Sequence of chain 1.A:
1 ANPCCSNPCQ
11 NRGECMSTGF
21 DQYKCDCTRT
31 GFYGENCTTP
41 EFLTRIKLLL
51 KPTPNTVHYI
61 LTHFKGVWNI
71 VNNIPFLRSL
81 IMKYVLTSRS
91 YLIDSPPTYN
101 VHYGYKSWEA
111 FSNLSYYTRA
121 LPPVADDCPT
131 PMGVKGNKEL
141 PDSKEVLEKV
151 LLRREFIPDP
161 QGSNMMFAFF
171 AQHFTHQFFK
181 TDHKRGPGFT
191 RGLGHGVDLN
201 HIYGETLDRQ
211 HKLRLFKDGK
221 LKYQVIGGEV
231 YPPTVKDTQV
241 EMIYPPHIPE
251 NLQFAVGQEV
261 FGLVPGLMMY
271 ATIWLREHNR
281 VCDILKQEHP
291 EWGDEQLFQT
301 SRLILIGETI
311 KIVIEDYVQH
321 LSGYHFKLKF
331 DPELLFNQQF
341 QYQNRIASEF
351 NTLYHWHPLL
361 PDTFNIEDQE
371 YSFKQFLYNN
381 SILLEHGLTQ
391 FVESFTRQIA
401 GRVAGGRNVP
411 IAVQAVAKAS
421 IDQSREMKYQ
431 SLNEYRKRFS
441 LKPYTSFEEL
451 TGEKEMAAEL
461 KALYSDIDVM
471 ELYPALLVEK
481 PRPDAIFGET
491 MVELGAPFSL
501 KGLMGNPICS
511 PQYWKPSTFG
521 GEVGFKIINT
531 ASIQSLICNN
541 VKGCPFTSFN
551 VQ

A protein and the small-molecule ligand that binds it are described below.
Small molecule (SMILES): CC(=O)N[C@@H]1[C@@H](O)[C@H](O)[C@@H](CO)O[C@H]1O

Binding-site contacts:
Ligand atom O6 contacts residue PRO8 of chain 1.A at 3.7 Å.
Ligand atom C1 contacts residue TYR23 of chain 1.A at 3.7 Å (hydrophobic).
Ligand atom N2 contacts residue ASN36 of chain 1.A at 3.5 Å (h-bond).
Ligand atom O6 contacts residue TYR23 of chain 1.A at 3.7 Å.
Ligand atom O7 contacts residue GLU35 of chain 1.A at 4.4 Å.
Ligand atom C6 contacts residue ASN36 of chain 1.A at 4.0 Å.
Ligand atom C3 contacts residue ASN36 of chain 1.A at 3.8 Å.
Ligand atom C8 contacts residue ASN36 of chain 1.A at 3.7 Å.
Ligand atom C1 contacts residue GLU35 of chain 1.A at 3.5 Å.
Ligand atom N2 contacts residue GLU35 of chain 1.A at 3.1 Å (salt-bridge).
Ligand atom C4 contacts residue ASN36 of chain 1.A at 3.9 Å.
Ligand atom O6 contacts residue SER6 of chain 1.A at 3.9 Å.
Ligand atom C7 contacts residue GLU35 of chain 1.A at 4.1 Å.
Ligand atom C6 contacts residue PRO8 of chain 1.A at 4.3 Å (hydrophobic).
Ligand atom O5 contacts residue TYR23 of chain 1.A at 3.5 Å (h-bond).
Ligand atom C2 contacts residue GLU35 of chain 1.A at 3.6 Å.
Ligand atom C6 contacts residue TYR23 of chain 1.A at 4.1 Å (hydrophobic).
Ligand atom C1 contacts residue ASN36 of chain 1.A at 1.4 Å.
Ligand atom C7 contacts residue ASN36 of chain 1.A at 3.9 Å.
Ligand atom C5 contacts residue ASN36 of chain 1.A at 3.1 Å.
Ligand atom C8 contacts residue THR38 of chain 1.A at 4.2 Å.
Ligand atom C5 contacts residue TYR23 of chain 1.A at 3.6 Å (hydrophobic).
Ligand atom C2 contacts residue ASN36 of chain 1.A at 2.6 Å.
Ligand atom O5 contacts residue ASN36 of chain 1.A at 1.7 Å (h-bond).
Ligand atom C3 contacts residue GLU35 of chain 1.A at 3.8 Å.